Binding-site contacts:
Ligand atom C10 contacts residue VAL21 of chain 1.E at 3.8 Å (hydrophobic).
Ligand atom C5 contacts residue LEU18 of chain 1.C at 3.6 Å (hydrophobic).
Ligand atom C20 contacts residue VAL21 of chain 1.C at 3.9 Å (hydrophobic).
Ligand atom C15 contacts residue LEU25 of chain 1.B at 3.6 Å (hydrophobic).
Ligand atom C17 contacts residue LEU18 of chain 1.B at 3.3 Å (hydrophobic).
Ligand atom C14 contacts residue LEU25 of chain 1.E at 3.5 Å (hydrophobic).
Ligand atom C7 contacts residue LEU18 of chain 1.B at 3.9 Å (hydrophobic).
Ligand atom O1 contacts residue LEU25 of chain 1.E at 3.2 Å.
Ligand atom C16 contacts residue THR14 of chain 1.A at 3.9 Å.
Ligand atom C19 contacts residue VAL21 of chain 1.B at 3.3 Å (hydrophobic).
Ligand atom C5 contacts residue LEU18 of chain 1.D at 3.6 Å (hydrophobic).
Ligand atom C19 contacts residue LEU18 of chain 1.A at 4.0 Å (hydrophobic).
Ligand atom C19 contacts residue LEU18 of chain 1.B at 3.6 Å (hydrophobic).
Ligand atom C13 contacts residue LEU25 of chain 1.A at 3.9 Å (hydrophobic).
Ligand atom C15 contacts residue LEU25 of chain 1.E at 3.6 Å (hydrophobic).
Ligand atom O1 contacts residue GLN28 of chain 1.A at 3.5 Å (h-bond).
Ligand atom C6 contacts residue LEU18 of chain 1.E at 3.5 Å (hydrophobic).
Ligand atom C18 contacts residue LEU18 of chain 1.C at 3.1 Å (hydrophobic).
Ligand atom O1 contacts residue GLN28 of chain 1.E at 3.1 Å (h-bond).
Ligand atom C14 contacts residue LEU25 of chain 1.D at 3.6 Å (hydrophobic).
Ligand atom C20 contacts residue LEU25 of chain 1.B at 3.3 Å (hydrophobic).
Ligand atom C7 contacts residue LEU18 of chain 1.A at 3.8 Å (hydrophobic).
Ligand atom C10 contacts residue VAL21 of chain 1.D at 3.9 Å (hydrophobic).
Ligand atom O1 contacts residue LEU25 of chain 1.D at 3.5 Å.
Ligand atom C18 contacts residue LEU18 of chain 1.D at 3.1 Å (hydrophobic).
Ligand atom C3 contacts residue LEU18 of chain 1.D at 3.7 Å (hydrophobic).
Ligand atom C16 contacts residue LEU18 of chain 1.A at 3.4 Å (hydrophobic).
Ligand atom C3 contacts residue THR14 of chain 1.E at 3.8 Å.
Ligand atom C17 contacts residue THR14 of chain 1.B at 3.6 Å.
Ligand atom C15 contacts residue LEU25 of chain 1.A at 3.6 Å (hydrophobic).
Ligand atom C8 contacts residue LEU18 of chain 1.E at 3.6 Å (hydrophobic).
Ligand atom C3 contacts residue THR14 of chain 1.D at 4.0 Å.
Ligand atom C2 contacts residue THR14 of chain 1.E at 4.0 Å.
Ligand atom C4 contacts residue LEU18 of chain 1.D at 3.8 Å (hydrophobic).
Ligand atom C4 contacts residue THR14 of chain 1.D at 4.0 Å.
Ligand atom C16 contacts residue LEU18 of chain 1.E at 3.3 Å (hydrophobic).
Ligand atom C7 contacts residue LEU18 of chain 1.E at 3.9 Å (hydrophobic).
Ligand atom C4 contacts residue LEU18 of chain 1.C at 3.2 Å (hydrophobic).
Ligand atom C17 contacts residue LEU18 of chain 1.A at 3.9 Å (hydrophobic).
Ligand atom C12 contacts residue VAL21 of chain 1.E at 3.9 Å (hydrophobic).

Sequence of chain 1.C:
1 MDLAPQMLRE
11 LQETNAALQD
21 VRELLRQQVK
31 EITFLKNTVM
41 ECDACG

Sequence of chain 1.A:
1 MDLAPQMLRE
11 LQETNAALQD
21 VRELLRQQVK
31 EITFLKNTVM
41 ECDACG

The small molecule below binds the protein below.
Small molecule (SMILES): CC1=C(/C=C/C(C)=C/C=C/C(C)=C/CO)C(C)(C)CCC1

Sequence of chain 1.D:
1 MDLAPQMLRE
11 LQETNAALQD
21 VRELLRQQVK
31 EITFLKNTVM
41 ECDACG

Sequence of chain 1.B:
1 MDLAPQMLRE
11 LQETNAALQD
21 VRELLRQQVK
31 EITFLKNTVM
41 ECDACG

Sequence of chain 1.E:
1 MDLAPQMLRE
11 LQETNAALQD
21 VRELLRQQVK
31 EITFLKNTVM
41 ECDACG